Binding-site contacts:
Ligand atom C17 contacts residue MET314 of chain 1.B at 3.6 Å (hydrophobic).
Ligand atom C9 contacts residue LEU337 of chain 1.B at 3.9 Å (hydrophobic).
Ligand atom C18 contacts residue LEU322 of chain 1.B at 3.8 Å (hydrophobic).
Ligand atom C1 contacts residue MET314 of chain 1.B at 3.8 Å (hydrophobic).
Ligand atom C14 contacts residue TYR320 of chain 1.B at 3.5 Å (hydrophobic).
Ligand atom CL contacts residue VAL311 of chain 1.B at 3.9 Å.
Ligand atom F contacts residue VAL288 of chain 1.B at 3.4 Å.
Ligand atom CL contacts residue HIS341 of chain 1.B at 3.9 Å.
Ligand atom C1 contacts residue PHE326 of chain 1.B at 3.5 Å (hydrophobic).
Ligand atom C13 contacts residue ASP323 of chain 1.B at 3.1 Å.
Ligand atom C18 contacts residue VAL319 of chain 1.B at 3.6 Å (hydrophobic).
Ligand atom CL contacts residue MET314 of chain 1.B at 3.9 Å.
Ligand atom C2 contacts residue LEU337 of chain 1.B at 3.9 Å (hydrophobic).
Ligand atom C4 contacts residue TYR320 of chain 1.B at 3.6 Å (hydrophobic).
Ligand atom CL contacts residue LEU337 of chain 1.B at 3.6 Å.
Ligand atom F contacts residue PHE326 of chain 1.B at 3.7 Å.
Ligand atom C16 contacts residue VAL319 of chain 1.B at 3.5 Å (hydrophobic).
Ligand atom C13 contacts residue PHE326 of chain 1.B at 3.4 Å (hydrophobic).
Ligand atom C8 contacts residue HIS341 of chain 1.B at 3.8 Å.
Ligand atom C contacts residue PHE326 of chain 1.B at 3.6 Å (hydrophobic).
Ligand atom C9 contacts residue ASN315 of chain 1.B at 3.6 Å.
Ligand atom C2 contacts residue PHE326 of chain 1.B at 3.6 Å (hydrophobic).
Ligand atom C14 contacts residue ASP323 of chain 1.B at 3.6 Å.
Ligand atom C10 contacts residue ASN315 of chain 1.B at 3.6 Å.
Ligand atom C10 contacts residue MET314 of chain 1.B at 3.8 Å (hydrophobic).
Ligand atom CL contacts residue ASN315 of chain 1.B at 3.2 Å.
Ligand atom C1 contacts residue LEU337 of chain 1.B at 4.0 Å (hydrophobic).
Ligand atom C11 contacts residue TYR320 of chain 1.B at 4.0 Å (hydrophobic).
Ligand atom C7 contacts residue GLU338 of chain 1.B at 3.7 Å.
Ligand atom C15 contacts residue TYR320 of chain 1.B at 3.2 Å (hydrophobic).
Ligand atom C12 contacts residue PHE326 of chain 1.B at 3.4 Å (hydrophobic).
Ligand atom C10 contacts residue LEU337 of chain 1.B at 3.9 Å (hydrophobic).
Ligand atom F contacts residue ILE329 of chain 1.B at 3.4 Å.
Ligand atom C4 contacts residue MET314 of chain 1.B at 3.6 Å (hydrophobic).
Ligand atom C5 contacts residue TYR320 of chain 1.B at 3.7 Å (hydrophobic).
Ligand atom N contacts residue TYR320 of chain 1.B at 3.6 Å.
Ligand atom F contacts residue MET314 of chain 1.B at 3.8 Å.
Ligand atom C contacts residue LEU337 of chain 1.B at 3.6 Å (hydrophobic).
Ligand atom N3 contacts residue ASP323 of chain 1.B at 2.7 Å (salt-bridge).
Ligand atom C19 contacts residue MET314 of chain 1.B at 3.5 Å (hydrophobic).

A protein and the small-molecule ligand that binds it are described below.
Small molecule (SMILES): Cc1cc(Cn2c(N3CCNCC3)nc3ccc(Cl)cc32)cc(C)c1F

Sequence of chain 1.B:
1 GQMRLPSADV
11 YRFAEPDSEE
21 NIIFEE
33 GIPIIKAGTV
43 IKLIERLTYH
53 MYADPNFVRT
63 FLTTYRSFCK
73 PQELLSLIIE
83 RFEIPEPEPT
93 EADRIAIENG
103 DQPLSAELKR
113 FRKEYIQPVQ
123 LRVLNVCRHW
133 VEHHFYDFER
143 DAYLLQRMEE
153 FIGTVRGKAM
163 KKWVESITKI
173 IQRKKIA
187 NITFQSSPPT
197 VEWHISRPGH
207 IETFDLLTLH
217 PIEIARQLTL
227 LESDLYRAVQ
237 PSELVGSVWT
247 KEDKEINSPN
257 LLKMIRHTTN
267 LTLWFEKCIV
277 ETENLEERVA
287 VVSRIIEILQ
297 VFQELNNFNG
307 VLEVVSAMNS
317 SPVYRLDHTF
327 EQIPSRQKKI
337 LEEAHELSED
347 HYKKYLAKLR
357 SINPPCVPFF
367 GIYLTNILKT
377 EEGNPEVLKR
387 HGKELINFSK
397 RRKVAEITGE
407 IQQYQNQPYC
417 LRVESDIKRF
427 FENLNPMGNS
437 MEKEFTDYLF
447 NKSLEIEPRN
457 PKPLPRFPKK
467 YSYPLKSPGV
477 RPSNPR